Sequence of chain 1.C:
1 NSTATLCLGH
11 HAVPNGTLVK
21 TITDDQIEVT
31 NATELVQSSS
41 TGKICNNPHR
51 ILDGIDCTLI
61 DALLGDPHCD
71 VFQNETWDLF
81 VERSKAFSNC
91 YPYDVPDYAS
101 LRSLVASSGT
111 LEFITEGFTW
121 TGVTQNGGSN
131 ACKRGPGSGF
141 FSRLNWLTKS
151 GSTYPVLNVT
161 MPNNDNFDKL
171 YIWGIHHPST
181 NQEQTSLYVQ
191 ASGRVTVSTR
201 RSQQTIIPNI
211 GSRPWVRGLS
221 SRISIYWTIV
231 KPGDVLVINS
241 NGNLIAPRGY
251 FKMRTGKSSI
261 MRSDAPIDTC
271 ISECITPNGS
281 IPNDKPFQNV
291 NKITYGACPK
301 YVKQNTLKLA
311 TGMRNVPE

Binding-site contacts:
Ligand atom C2 contacts residue TRP215 of chain 1.C at 4.4 Å (hydrophobic).
Ligand atom C7 contacts residue ASN158 of chain 1.D at 3.6 Å.
Ligand atom C4 contacts residue ASN158 of chain 1.D at 4.2 Å.
Ligand atom C1 contacts residue TRP215 of chain 1.C at 4.3 Å (hydrophobic).
Ligand atom C5 contacts residue TRP215 of chain 1.C at 4.4 Å (hydrophobic).
Ligand atom N2 contacts residue SER212 of chain 1.C at 3.6 Å (h-bond).
Ligand atom C8 contacts residue VAL235 of chain 1.D at 3.8 Å (hydrophobic).
Ligand atom C1 contacts residue ASN158 of chain 1.D at 1.4 Å.
Ligand atom C1 contacts residue SER212 of chain 1.C at 4.2 Å.
Ligand atom O7 contacts residue ARG213 of chain 1.C at 4.1 Å.
Ligand atom O5 contacts residue TRP215 of chain 1.C at 4.5 Å.
Ligand atom O7 contacts residue TRP215 of chain 1.C at 3.2 Å (h-bond).
Ligand atom C3 contacts residue ASN158 of chain 1.D at 3.8 Å.
Ligand atom O7 contacts residue PRO214 of chain 1.C at 3.2 Å.
Ligand atom O6 contacts residue TRP215 of chain 1.C at 4.1 Å.
Ligand atom C8 contacts residue THR160 of chain 1.D at 4.3 Å.
Ligand atom C7 contacts residue PRO214 of chain 1.C at 4.3 Å (hydrophobic).
Ligand atom O7 contacts residue ASN158 of chain 1.D at 3.9 Å.
Ligand atom O6 contacts residue THR160 of chain 1.D at 3.5 Å.
Ligand atom N2 contacts residue ASN158 of chain 1.D at 2.9 Å (h-bond).
Ligand atom C7 contacts residue SER212 of chain 1.C at 4.3 Å.
Ligand atom C7 contacts residue TRP215 of chain 1.C at 4.2 Å (hydrophobic).
Ligand atom C5 contacts residue ASN158 of chain 1.D at 3.6 Å.
Ligand atom C8 contacts residue SER212 of chain 1.C at 4.0 Å.
Ligand atom C2 contacts residue ASN158 of chain 1.D at 2.5 Å.
Ligand atom O5 contacts residue ASN158 of chain 1.D at 2.3 Å (h-bond).
Ligand atom O3 contacts residue TRP215 of chain 1.C at 4.3 Å.
Ligand atom C6 contacts residue THR160 of chain 1.D at 3.6 Å.
Ligand atom C4 contacts residue TRP215 of chain 1.C at 4.3 Å (hydrophobic).

The protein below binds the small molecule below.
Small molecule (SMILES): CC(=O)N[C@H]1[C@H](O[C@H]2[C@H](O)[C@@H](NC(C)=O)CO[C@@H]2CO)O[C@H](CO)[C@@H](O[C@@H]2O[C@H]([C@H]3O[C@]34O[C@H](CO)[C@@H](O)[C@H](O)[C@@H]4O)[C@@H](O)[C@H](O[C@H]3O[C@H](CO)[C@@H](O)[C@H](O)[C@@H]3O)[C@@H]2O)[C@@H]1O

Sequence of chain 1.D:
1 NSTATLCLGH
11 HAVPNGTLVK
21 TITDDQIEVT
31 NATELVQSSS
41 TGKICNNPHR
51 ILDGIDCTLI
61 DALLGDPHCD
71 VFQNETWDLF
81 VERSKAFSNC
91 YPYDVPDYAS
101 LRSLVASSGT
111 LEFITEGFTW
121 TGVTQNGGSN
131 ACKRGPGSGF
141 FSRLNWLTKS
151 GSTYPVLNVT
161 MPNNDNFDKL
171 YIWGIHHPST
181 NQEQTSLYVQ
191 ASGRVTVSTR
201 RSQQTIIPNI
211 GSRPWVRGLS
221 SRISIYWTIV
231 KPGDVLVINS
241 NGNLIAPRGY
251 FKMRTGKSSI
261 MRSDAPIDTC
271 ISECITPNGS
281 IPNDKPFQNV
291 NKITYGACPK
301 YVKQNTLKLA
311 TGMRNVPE